The protein below binds the small molecule below.
Small molecule (SMILES): CC(=O)N[C@H]1[C@H](O[C@H]2[C@H](O)[C@@H](NC(C)=O)CO[C@@H]2CO)O[C@H](CO)[C@@H](O)[C@@H]1O

Binding-site contacts:
Ligand atom O6 contacts residue ASN78 of chain 1.D at 4.1 Å.
Ligand atom O6 contacts residue ASN215 of chain 1.D at 4.5 Å.
Ligand atom O6 contacts residue SER217 of chain 1.D at 3.7 Å.
Ligand atom N2 contacts residue ASN108 of chain 1.D at 2.8 Å (h-bond).
Ligand atom C7 contacts residue ASN215 of chain 1.D at 3.6 Å.
Ligand atom O5 contacts residue ASN215 of chain 1.D at 2.3 Å (h-bond).
Ligand atom C5 contacts residue CYS216 of chain 1.D at 4.5 Å (hydrophobic).
Ligand atom O5 contacts residue CYS216 of chain 1.D at 4.0 Å.
Ligand atom O7 contacts residue LYS190 of chain 1.D at 3.2 Å (salt-bridge).
Ligand atom C1 contacts residue ASN215 of chain 1.D at 1.4 Å.
Ligand atom C1 contacts residue CYS216 of chain 1.D at 4.2 Å (hydrophobic).
Ligand atom N2 contacts residue ASN215 of chain 1.D at 2.9 Å (h-bond).
Ligand atom O6 contacts residue CYS216 of chain 1.D at 4.1 Å.
Ligand atom O5 contacts residue VAL226 of chain 1.D at 4.5 Å.
Ligand atom C7 contacts residue ASN108 of chain 1.D at 3.6 Å.
Ligand atom O3 contacts residue ASN108 of chain 1.D at 4.3 Å.
Ligand atom C8 contacts residue ASN108 of chain 1.D at 3.4 Å.
Ligand atom C3 contacts residue ASN215 of chain 1.D at 3.7 Å.
Ligand atom C2 contacts residue ASN108 of chain 1.D at 3.7 Å.
Ligand atom C5 contacts residue ASN215 of chain 1.D at 3.6 Å.
Ligand atom O7 contacts residue ASN215 of chain 1.D at 3.8 Å.
Ligand atom O7 contacts residue ALA203 of chain 1.D at 4.1 Å.
Ligand atom C4 contacts residue ASN215 of chain 1.D at 4.2 Å.
Ligand atom C8 contacts residue LYS190 of chain 1.D at 3.3 Å.
Ligand atom C2 contacts residue ASN215 of chain 1.D at 2.4 Å.
Ligand atom C7 contacts residue LYS190 of chain 1.D at 3.5 Å.

Sequence of chain 1.D:
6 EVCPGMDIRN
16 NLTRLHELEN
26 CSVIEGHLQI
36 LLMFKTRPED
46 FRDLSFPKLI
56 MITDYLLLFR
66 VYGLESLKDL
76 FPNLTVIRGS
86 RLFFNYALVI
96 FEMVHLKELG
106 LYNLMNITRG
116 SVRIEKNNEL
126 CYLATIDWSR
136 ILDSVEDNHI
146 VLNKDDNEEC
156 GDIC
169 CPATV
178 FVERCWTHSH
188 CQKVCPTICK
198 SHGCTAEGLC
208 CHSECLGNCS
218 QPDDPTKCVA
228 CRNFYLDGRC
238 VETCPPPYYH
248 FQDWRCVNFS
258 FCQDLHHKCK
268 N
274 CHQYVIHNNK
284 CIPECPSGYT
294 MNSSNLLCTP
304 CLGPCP